A protein and the small-molecule ligand that binds it are described below.
Small molecule (SMILES): OC[C@H]1O[C@H](Oc2c[nH]c3ccc(Br)c(Cl)c23)[C@@H](O)[C@@H](O)[C@@H]1O

Sequence of chain 2.A:
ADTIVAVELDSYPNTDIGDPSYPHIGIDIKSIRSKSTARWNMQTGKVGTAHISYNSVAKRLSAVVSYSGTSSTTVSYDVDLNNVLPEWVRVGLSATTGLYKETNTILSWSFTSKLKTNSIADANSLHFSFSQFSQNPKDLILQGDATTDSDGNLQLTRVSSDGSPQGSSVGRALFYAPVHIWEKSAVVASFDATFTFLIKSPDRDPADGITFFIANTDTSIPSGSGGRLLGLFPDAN

Binding-site contacts:
Ligand atom C6 contacts residue ALA207 of chain 2.A at 3.4 Å (hydrophobic).
Ligand atom O6 contacts residue TYR100 of chain 2.A at 3.0 Å (h-bond).
Ligand atom O5 contacts residue TYR100 of chain 2.A at 4.0 Å.
Ligand atom C8 contacts residue LEU99 of chain 2.A at 3.8 Å (hydrophobic).
Ligand atom O4 contacts residue ASP208 of chain 2.A at 2.5 Å (salt-bridge).
Ligand atom O6 contacts residue ALA207 of chain 2.A at 3.3 Å.
Ligand atom O4 contacts residue ARG228 of chain 2.A at 3.3 Å (salt-bridge).
Ligand atom N1 contacts residue TYR100 of chain 2.A at 3.5 Å.
Ligand atom C5 contacts residue ASP208 of chain 2.A at 4.0 Å.
Ligand atom O6 contacts residue GLY98 of chain 2.A at 3.3 Å.
Ligand atom C11 contacts residue TYR100 of chain 2.A at 3.7 Å (hydrophobic).
Ligand atom N1 contacts residue LEU99 of chain 2.A at 3.9 Å.
Ligand atom C6 contacts residue LEU99 of chain 2.A at 4.1 Å (hydrophobic).
Ligand atom O4 contacts residue GLY227 of chain 2.A at 4.0 Å.
Ligand atom N1 contacts residue TYR12 of chain 2.A at 3.3 Å (h-bond).
Ligand atom O3 contacts residue GLY227 of chain 2.A at 3.6 Å.
Ligand atom C7 contacts residue LEU99 of chain 2.A at 4.2 Å (hydrophobic).
Ligand atom O2 contacts residue GLY98 of chain 2.A at 3.7 Å.
Ligand atom C9 contacts residue LEU99 of chain 2.A at 3.6 Å (hydrophobic).
Ligand atom O3 contacts residue ARG228 of chain 2.A at 2.9 Å (salt-bridge).
Ligand atom C6 contacts residue ASP208 of chain 2.A at 3.4 Å.
Ligand atom C12 contacts residue LEU99 of chain 2.A at 3.9 Å (hydrophobic).
Ligand atom C4 contacts residue ARG228 of chain 2.A at 3.8 Å.
Ligand atom C1 contacts residue LEU99 of chain 2.A at 3.7 Å (hydrophobic).
Ligand atom C4 contacts residue ASN14 of chain 2.A at 3.9 Å.
Ligand atom C6 contacts residue TYR100 of chain 2.A at 3.8 Å (hydrophobic).
Ligand atom C3 contacts residue ARG228 of chain 2.A at 3.9 Å.
Ligand atom O4 contacts residue ASN14 of chain 2.A at 2.9 Å (h-bond).
Ligand atom O2 contacts residue LEU99 of chain 2.A at 3.4 Å (h-bond).
Ligand atom C3 contacts residue ASN14 of chain 2.A at 4.0 Å.
Ligand atom O6 contacts residue LEU99 of chain 2.A at 3.2 Å (h-bond).
Ligand atom O4 contacts residue TYR12 of chain 2.A at 4.0 Å.
Ligand atom O6 contacts residue ASP208 of chain 2.A at 2.8 Å (salt-bridge).
Ligand atom C4 contacts residue ASP208 of chain 2.A at 3.4 Å.
Ligand atom O5 contacts residue GLY98 of chain 2.A at 4.2 Å.
Ligand atom O5 contacts residue LEU99 of chain 2.A at 3.1 Å (h-bond).
Ligand atom C11 contacts residue TYR12 of chain 2.A at 3.1 Å (hydrophobic).
Ligand atom C5 contacts residue LEU99 of chain 2.A at 4.1 Å (hydrophobic).
Ligand atom C6 contacts residue TYR12 of chain 2.A at 4.0 Å (hydrophobic).
Ligand atom C5 contacts residue TYR12 of chain 2.A at 4.2 Å (hydrophobic).